This protein binds this small molecule.
Small molecule (SMILES): CC(=O)N[C@H]1[C@H](O[C@H]2[C@H](O)[C@@H](NC(C)=O)CO[C@@H]2CO)O[C@H](CO)[C@@H](O)[C@@H]1O

Sequence of chain 27.E:
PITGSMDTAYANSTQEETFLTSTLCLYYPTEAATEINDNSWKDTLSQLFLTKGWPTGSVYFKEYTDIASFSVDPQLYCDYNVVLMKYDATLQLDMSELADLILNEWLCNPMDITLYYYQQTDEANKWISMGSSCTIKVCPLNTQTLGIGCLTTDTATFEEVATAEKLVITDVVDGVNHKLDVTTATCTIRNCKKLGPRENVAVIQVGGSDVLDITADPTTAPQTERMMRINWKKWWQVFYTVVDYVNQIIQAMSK

Binding-site contacts:
Ligand atom N2 contacts residue ASN12 of chain 27.E at 3.8 Å.
Ligand atom C7 contacts residue ASN12 of chain 27.E at 3.9 Å.
Ligand atom O7 contacts residue ASN12 of chain 27.E at 3.6 Å.
Ligand atom O5 contacts residue ASN12 of chain 27.E at 2.7 Å (h-bond).
Ligand atom C2 contacts residue ASN12 of chain 27.E at 3.3 Å.
Ligand atom C1 contacts residue ASN12 of chain 27.E at 2.2 Å.
Ligand atom C5 contacts residue ASN12 of chain 27.E at 4.1 Å.